Sequence of chain 1.A:
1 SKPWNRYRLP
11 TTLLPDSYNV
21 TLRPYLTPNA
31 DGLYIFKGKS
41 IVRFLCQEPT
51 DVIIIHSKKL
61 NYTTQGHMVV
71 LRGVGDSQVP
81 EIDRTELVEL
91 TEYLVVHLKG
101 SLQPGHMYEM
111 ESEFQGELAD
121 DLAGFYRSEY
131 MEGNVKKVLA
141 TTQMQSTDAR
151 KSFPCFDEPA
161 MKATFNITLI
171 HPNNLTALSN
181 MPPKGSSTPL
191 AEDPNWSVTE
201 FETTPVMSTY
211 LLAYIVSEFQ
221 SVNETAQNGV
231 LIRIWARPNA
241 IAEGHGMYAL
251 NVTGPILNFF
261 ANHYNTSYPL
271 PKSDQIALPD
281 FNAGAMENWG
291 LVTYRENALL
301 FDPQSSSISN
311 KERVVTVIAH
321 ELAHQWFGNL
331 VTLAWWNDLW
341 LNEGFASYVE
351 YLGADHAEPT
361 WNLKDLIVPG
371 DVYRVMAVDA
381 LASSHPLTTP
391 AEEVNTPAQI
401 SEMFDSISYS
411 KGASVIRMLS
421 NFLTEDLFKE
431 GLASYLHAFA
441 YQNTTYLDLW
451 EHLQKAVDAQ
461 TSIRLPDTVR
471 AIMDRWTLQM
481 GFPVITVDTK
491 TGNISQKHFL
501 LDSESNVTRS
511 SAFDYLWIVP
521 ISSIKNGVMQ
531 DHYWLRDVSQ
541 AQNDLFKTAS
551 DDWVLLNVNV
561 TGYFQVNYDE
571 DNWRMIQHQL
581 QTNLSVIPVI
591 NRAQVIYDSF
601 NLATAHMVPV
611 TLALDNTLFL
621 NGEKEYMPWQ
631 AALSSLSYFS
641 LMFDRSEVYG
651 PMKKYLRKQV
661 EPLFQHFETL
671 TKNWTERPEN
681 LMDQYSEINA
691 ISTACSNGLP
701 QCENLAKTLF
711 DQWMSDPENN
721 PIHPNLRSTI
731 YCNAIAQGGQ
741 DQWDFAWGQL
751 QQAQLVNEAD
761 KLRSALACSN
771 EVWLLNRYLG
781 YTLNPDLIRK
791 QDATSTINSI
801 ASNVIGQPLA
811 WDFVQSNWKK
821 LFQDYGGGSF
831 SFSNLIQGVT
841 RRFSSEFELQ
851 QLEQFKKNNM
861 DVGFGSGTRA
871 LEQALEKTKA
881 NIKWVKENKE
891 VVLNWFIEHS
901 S

Binding-site contacts:
Ligand atom C7 contacts residue ASN19 of chain 1.A at 3.8 Å.
Ligand atom C2 contacts residue NAG1 of chain 1.E at 3.6 Å.
Ligand atom C3 contacts residue NAG1 of chain 1.E at 4.1 Å.
Ligand atom C8 contacts residue ILE41 of chain 1.A at 4.0 Å (hydrophobic).
Ligand atom O6 contacts residue GLU200 of chain 1.A at 3.9 Å.
Ligand atom C8 contacts residue LYS184 of chain 1.A at 3.4 Å.
Ligand atom C1 contacts residue ASN19 of chain 1.A at 1.4 Å.
Ligand atom O7 contacts residue ASN19 of chain 1.A at 4.3 Å.
Ligand atom O7 contacts residue NAG1 of chain 1.E at 4.2 Å.
Ligand atom C4 contacts residue ASN19 of chain 1.A at 4.2 Å.
Ligand atom N2 contacts residue NAG1 of chain 1.E at 2.9 Å (h-bond).
Ligand atom C1 contacts residue NAG1 of chain 1.E at 3.4 Å.
Ligand atom O7 contacts residue ILE41 of chain 1.A at 3.6 Å.
Ligand atom N2 contacts residue ASN19 of chain 1.A at 3.0 Å (h-bond).
Ligand atom C8 contacts residue GLU109 of chain 1.A at 3.4 Å.
Ligand atom C5 contacts residue ASN19 of chain 1.A at 3.6 Å.
Ligand atom C7 contacts residue ILE41 of chain 1.A at 4.0 Å (hydrophobic).
Ligand atom C8 contacts residue ARG43 of chain 1.A at 4.2 Å.
Ligand atom C8 contacts residue NAG1 of chain 1.E at 3.9 Å.
Ligand atom C6 contacts residue GLU200 of chain 1.A at 4.4 Å.
Ligand atom C3 contacts residue ASN19 of chain 1.A at 3.8 Å.
Ligand atom C2 contacts residue ASN19 of chain 1.A at 2.5 Å.
Ligand atom O5 contacts residue ASN19 of chain 1.A at 2.4 Å (h-bond).
Ligand atom C7 contacts residue NAG1 of chain 1.E at 3.8 Å.

A small-molecule ligand and the protein it binds are described below.
Small molecule (SMILES): CC(=O)N[C@H]1[C@H](O[C@H]2[C@H](O)[C@@H](NC(C)=O)CO[C@@H]2CO)O[C@H](CO)[C@@H](O)[C@@H]1O